Sequence of chain 2.A:
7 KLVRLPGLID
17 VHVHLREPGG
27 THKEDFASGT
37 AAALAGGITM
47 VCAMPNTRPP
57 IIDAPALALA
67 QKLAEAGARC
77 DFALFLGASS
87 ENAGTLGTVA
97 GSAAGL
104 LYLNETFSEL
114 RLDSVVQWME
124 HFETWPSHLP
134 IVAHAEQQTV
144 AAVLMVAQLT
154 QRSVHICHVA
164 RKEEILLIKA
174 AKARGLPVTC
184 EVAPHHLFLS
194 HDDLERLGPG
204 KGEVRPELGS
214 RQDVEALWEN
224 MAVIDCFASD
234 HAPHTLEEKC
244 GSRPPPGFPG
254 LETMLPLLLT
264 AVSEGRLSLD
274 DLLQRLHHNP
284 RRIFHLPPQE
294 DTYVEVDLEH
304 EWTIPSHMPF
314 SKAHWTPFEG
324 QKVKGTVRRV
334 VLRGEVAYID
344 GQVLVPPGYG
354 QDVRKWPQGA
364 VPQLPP

Binding-site contacts:
Ligand atom O4 contacts residue KCX103 of chain 2.A at 3.4 Å (h-bond).
Ligand atom O2 contacts residue DOR1 of chain 2.H at 0.4 Å (h-bond).
Ligand atom O61 contacts residue ARG22 of chain 2.A at 2.9 Å (salt-bridge).
Ligand atom N1 contacts residue DOR1 of chain 2.H at 0.7 Å (h-bond).
Ligand atom C4 contacts residue DOR1 of chain 2.H at 1.3 Å.
Ligand atom O62 contacts residue PHE110 of chain 2.A at 3.4 Å.
Ligand atom O5 contacts residue ZN1 of chain 2.B at 1.9 Å.
Ligand atom N3 contacts residue ASP233 of chain 2.A at 2.8 Å (salt-bridge).
Ligand atom O4 contacts residue DOR1 of chain 2.H at 0.7 Å (h-bond).
Ligand atom O5 contacts residue HIS20 of chain 2.A at 3.4 Å (h-bond).
Ligand atom O62 contacts residue DOR1 of chain 2.H at 0.3 Å (h-bond).
Ligand atom O4 contacts residue THR109 of chain 2.A at 2.8 Å (h-bond).
Ligand atom C4 contacts residue ZN1 of chain 2.C at 2.6 Å.
Ligand atom O5 contacts residue KCX103 of chain 2.A at 2.8 Å (h-bond).
Ligand atom O5 contacts residue DOR1 of chain 2.H at 2.4 Å.
Ligand atom N3 contacts residue DOR1 of chain 2.H at 1.5 Å.
Ligand atom O4 contacts residue ZN1 of chain 2.C at 2.1 Å.
Ligand atom O5 contacts residue ZN1 of chain 2.C at 2.4 Å.
Ligand atom C61 contacts residue DOR1 of chain 2.H at 0.3 Å.
Ligand atom C5 contacts residue THR109 of chain 2.A at 3.3 Å.
Ligand atom O62 contacts residue PRO249 of chain 2.A at 3.2 Å (h-bond).
Ligand atom C6 contacts residue DOR1 of chain 2.H at 0.3 Å.
Ligand atom O61 contacts residue ASN52 of chain 2.A at 2.9 Å (h-bond).
Ligand atom C4 contacts residue KCX103 of chain 2.A at 3.3 Å.
Ligand atom C4 contacts residue ZN1 of chain 2.B at 3.0 Å.
Ligand atom O2 contacts residue PRO249 of chain 2.A at 3.0 Å.
Ligand atom C2 contacts residue DOR1 of chain 2.H at 0.2 Å.
Ligand atom O62 contacts residue HIS237 of chain 2.A at 3.1 Å (h-bond).
Ligand atom C61 contacts residue ARG22 of chain 2.A at 3.5 Å.
Ligand atom O62 contacts residue ARG22 of chain 2.A at 2.8 Å (salt-bridge).
Ligand atom O5 contacts residue ASP233 of chain 2.A at 3.0 Å (salt-bridge).
Ligand atom N1 contacts residue PRO249 of chain 2.A at 3.0 Å (h-bond).
Ligand atom O4 contacts residue HIS137 of chain 2.A at 2.8 Å (h-bond).
Ligand atom O2 contacts residue GLY250 of chain 2.A at 3.1 Å (h-bond).
Ligand atom O61 contacts residue HIS20 of chain 2.A at 3.0 Å.
Ligand atom O61 contacts residue DOR1 of chain 2.H at 0.6 Å (h-bond).
Ligand atom N3 contacts residue ARG208 of chain 2.A at 2.6 Å (salt-bridge).
Ligand atom C5 contacts residue DOR1 of chain 2.H at 0.3 Å.
Ligand atom C4 contacts residue THR109 of chain 2.A at 3.4 Å.
Ligand atom O2 contacts residue ARG208 of chain 2.A at 2.9 Å (salt-bridge).

This protein binds this small molecule.
Small molecule (SMILES): NC(=O)N[C@@H](CC(=O)O)C(=O)O